A small-molecule ligand and the protein it binds are described below.
Small molecule (SMILES): CC(=O)N[C@H]1[C@H](O[C@H]2[C@H](O)[C@@H](NC(C)=O)CO[C@@H]2CO)O[C@H](CO)[C@@H](O[C@@H]2O[C@H](CO)[C@@H](O)[C@H](O)[C@@H]2O)[C@@H]1O

Binding-site contacts:
Ligand atom C2 contacts residue SER212 of chain 1.B at 3.9 Å.
Ligand atom C1 contacts residue SER212 of chain 1.B at 4.0 Å.
Ligand atom C5 contacts residue ASN158 of chain 1.F at 3.6 Å.
Ligand atom C7 contacts residue TRP215 of chain 1.B at 3.8 Å (hydrophobic).
Ligand atom C7 contacts residue SER212 of chain 1.B at 3.8 Å.
Ligand atom C3 contacts residue SER212 of chain 1.B at 4.1 Å.
Ligand atom N2 contacts residue SER212 of chain 1.B at 3.0 Å (h-bond).
Ligand atom C2 contacts residue ASN158 of chain 1.F at 2.5 Å.
Ligand atom O7 contacts residue ASN158 of chain 1.F at 3.1 Å (h-bond).
Ligand atom C4 contacts residue TRP215 of chain 1.B at 3.8 Å (hydrophobic).
Ligand atom O7 contacts residue ARG213 of chain 1.B at 4.2 Å.
Ligand atom O5 contacts residue TRP215 of chain 1.B at 3.8 Å.
Ligand atom C8 contacts residue SER212 of chain 1.B at 3.7 Å.
Ligand atom C7 contacts residue ASN158 of chain 1.F at 3.2 Å.
Ligand atom O5 contacts residue ASN158 of chain 1.F at 2.3 Å (h-bond).
Ligand atom O5 contacts residue LEU237 of chain 1.F at 4.2 Å.
Ligand atom C3 contacts residue ASN158 of chain 1.F at 3.9 Å.
Ligand atom C5 contacts residue TRP215 of chain 1.B at 3.8 Å (hydrophobic).
Ligand atom C6 contacts residue LEU237 of chain 1.F at 4.3 Å (hydrophobic).
Ligand atom C3 contacts residue TRP215 of chain 1.B at 4.0 Å (hydrophobic).
Ligand atom C7 contacts residue PRO214 of chain 1.B at 4.1 Å (hydrophobic).
Ligand atom C8 contacts residue PRO214 of chain 1.B at 4.1 Å (hydrophobic).
Ligand atom O5 contacts residue TRP215 of chain 1.B at 4.1 Å.
Ligand atom O7 contacts residue PRO214 of chain 1.B at 3.2 Å.
Ligand atom C1 contacts residue TRP215 of chain 1.B at 3.6 Å (hydrophobic).
Ligand atom C1 contacts residue ASN158 of chain 1.F at 1.4 Å.
Ligand atom C2 contacts residue TRP215 of chain 1.B at 4.0 Å (hydrophobic).
Ligand atom N2 contacts residue ASN158 of chain 1.F at 3.0 Å (h-bond).
Ligand atom C8 contacts residue ILE235 of chain 1.F at 3.8 Å (hydrophobic).
Ligand atom O3 contacts residue TRP215 of chain 1.B at 4.1 Å.
Ligand atom C2 contacts residue TRP215 of chain 1.B at 4.3 Å (hydrophobic).
Ligand atom O6 contacts residue THR160 of chain 1.F at 4.1 Å.
Ligand atom C5 contacts residue TRP215 of chain 1.B at 4.3 Å (hydrophobic).
Ligand atom C8 contacts residue ASN158 of chain 1.F at 4.4 Å.
Ligand atom C5 contacts residue LEU237 of chain 1.F at 4.2 Å (hydrophobic).
Ligand atom C4 contacts residue ASN158 of chain 1.F at 4.3 Å.
Ligand atom O7 contacts residue TRP215 of chain 1.B at 2.7 Å (h-bond).
Ligand atom C8 contacts residue THR160 of chain 1.F at 4.2 Å.
Ligand atom C6 contacts residue THR160 of chain 1.F at 4.0 Å.
Ligand atom C6 contacts residue TRP215 of chain 1.B at 3.8 Å (hydrophobic).

Sequence of chain 1.F:
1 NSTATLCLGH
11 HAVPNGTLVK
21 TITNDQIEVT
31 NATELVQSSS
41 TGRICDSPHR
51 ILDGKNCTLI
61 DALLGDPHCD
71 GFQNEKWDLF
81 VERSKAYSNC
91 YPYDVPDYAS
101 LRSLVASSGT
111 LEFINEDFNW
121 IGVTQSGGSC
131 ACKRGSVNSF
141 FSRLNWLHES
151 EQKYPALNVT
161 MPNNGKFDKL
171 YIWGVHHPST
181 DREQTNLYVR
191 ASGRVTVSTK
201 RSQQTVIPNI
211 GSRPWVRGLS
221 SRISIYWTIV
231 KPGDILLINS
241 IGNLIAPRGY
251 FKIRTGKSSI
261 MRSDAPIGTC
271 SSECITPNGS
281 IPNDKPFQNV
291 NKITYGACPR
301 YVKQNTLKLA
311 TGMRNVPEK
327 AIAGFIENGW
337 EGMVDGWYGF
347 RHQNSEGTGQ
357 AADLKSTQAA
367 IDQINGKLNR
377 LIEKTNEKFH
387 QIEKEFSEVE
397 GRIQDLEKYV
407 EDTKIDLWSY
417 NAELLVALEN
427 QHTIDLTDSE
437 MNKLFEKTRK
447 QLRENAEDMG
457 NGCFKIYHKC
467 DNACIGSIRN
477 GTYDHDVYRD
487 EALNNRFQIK

Sequence of chain 1.B:
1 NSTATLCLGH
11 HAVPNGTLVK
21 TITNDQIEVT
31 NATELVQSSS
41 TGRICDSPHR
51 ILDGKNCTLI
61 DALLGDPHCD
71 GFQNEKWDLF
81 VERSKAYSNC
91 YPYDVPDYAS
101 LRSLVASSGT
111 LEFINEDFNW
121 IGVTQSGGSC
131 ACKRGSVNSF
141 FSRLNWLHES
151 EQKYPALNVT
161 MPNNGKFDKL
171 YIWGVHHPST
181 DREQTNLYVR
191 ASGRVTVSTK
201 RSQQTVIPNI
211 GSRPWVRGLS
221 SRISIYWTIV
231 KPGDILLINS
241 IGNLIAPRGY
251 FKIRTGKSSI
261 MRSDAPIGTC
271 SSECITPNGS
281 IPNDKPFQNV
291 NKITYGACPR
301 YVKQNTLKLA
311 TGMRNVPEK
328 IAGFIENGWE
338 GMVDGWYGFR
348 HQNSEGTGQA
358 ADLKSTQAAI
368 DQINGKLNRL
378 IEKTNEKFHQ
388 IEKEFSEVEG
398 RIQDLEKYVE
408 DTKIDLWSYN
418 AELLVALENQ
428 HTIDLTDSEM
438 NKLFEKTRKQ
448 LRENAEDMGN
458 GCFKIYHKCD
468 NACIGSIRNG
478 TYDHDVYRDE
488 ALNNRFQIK